Binding-site contacts:
Ligand atom C8 contacts residue ASN49 of chain 1.A at 3.9 Å.
Ligand atom N2 contacts residue ASN49 of chain 1.A at 3.0 Å (h-bond).
Ligand atom C7 contacts residue ASN49 of chain 1.A at 3.3 Å.
Ligand atom O5 contacts residue TYR16 of chain 1.A at 3.5 Å.
Ligand atom C8 contacts residue PHE47 of chain 1.A at 3.4 Å (hydrophobic).
Ligand atom C4 contacts residue ASN49 of chain 1.A at 4.2 Å.
Ligand atom C8 contacts residue ASN18 of chain 1.A at 3.8 Å.
Ligand atom C5 contacts residue TYR16 of chain 1.A at 4.0 Å (hydrophobic).
Ligand atom C3 contacts residue ASN49 of chain 1.A at 3.8 Å.
Ligand atom O7 contacts residue ASN49 of chain 1.A at 3.5 Å (h-bond).
Ligand atom C5 contacts residue ASN49 of chain 1.A at 3.6 Å.
Ligand atom C2 contacts residue ASN49 of chain 1.A at 2.5 Å.
Ligand atom O6 contacts residue TYR16 of chain 1.A at 3.7 Å.
Ligand atom C1 contacts residue TYR16 of chain 1.A at 3.8 Å (hydrophobic).
Ligand atom O5 contacts residue ASN49 of chain 1.A at 2.3 Å (h-bond).
Ligand atom C1 contacts residue ASN49 of chain 1.A at 1.4 Å.

Sequence of chain 1.A:
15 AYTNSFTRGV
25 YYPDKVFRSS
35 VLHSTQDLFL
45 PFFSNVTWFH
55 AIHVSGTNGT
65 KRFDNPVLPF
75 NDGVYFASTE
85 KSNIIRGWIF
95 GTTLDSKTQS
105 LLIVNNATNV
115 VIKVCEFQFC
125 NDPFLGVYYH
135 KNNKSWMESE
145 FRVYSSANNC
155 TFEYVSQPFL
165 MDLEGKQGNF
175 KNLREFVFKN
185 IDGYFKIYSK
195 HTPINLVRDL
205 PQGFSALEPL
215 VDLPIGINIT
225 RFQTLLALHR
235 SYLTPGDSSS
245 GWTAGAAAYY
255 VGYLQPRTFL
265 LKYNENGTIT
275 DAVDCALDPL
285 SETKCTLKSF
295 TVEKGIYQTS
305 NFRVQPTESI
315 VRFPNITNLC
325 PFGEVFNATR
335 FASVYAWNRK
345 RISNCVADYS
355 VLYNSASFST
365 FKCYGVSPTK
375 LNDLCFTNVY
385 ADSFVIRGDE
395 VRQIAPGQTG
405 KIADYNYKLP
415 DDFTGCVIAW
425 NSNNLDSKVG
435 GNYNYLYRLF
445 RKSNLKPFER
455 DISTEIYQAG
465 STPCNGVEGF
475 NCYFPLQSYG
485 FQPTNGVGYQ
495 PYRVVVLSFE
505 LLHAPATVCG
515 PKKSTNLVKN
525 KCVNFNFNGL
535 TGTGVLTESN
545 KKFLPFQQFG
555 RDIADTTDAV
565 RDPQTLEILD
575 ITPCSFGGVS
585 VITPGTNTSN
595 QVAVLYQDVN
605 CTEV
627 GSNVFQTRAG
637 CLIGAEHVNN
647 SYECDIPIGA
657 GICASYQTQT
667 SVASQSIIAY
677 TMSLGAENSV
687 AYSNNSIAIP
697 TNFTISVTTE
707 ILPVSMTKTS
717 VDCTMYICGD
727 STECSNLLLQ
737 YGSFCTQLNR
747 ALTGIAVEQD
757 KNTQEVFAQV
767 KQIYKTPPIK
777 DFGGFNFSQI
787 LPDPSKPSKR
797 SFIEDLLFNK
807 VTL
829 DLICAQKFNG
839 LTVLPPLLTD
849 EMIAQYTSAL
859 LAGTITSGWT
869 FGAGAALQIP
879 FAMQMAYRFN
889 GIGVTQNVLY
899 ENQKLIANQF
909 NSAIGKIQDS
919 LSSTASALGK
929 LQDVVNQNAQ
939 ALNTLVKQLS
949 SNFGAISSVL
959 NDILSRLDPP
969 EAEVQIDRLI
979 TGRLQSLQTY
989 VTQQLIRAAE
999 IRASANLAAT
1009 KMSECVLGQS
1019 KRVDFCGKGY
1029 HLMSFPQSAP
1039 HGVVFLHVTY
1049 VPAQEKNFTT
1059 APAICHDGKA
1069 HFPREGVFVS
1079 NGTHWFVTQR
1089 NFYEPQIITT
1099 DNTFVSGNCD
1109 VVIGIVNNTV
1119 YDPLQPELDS

The protein below binds the small molecule below.
Small molecule (SMILES): CC(=O)N[C@@H]1[C@@H](O)[C@H](O)[C@@H](CO)O[C@H]1O